Sequence of chain 1.A:
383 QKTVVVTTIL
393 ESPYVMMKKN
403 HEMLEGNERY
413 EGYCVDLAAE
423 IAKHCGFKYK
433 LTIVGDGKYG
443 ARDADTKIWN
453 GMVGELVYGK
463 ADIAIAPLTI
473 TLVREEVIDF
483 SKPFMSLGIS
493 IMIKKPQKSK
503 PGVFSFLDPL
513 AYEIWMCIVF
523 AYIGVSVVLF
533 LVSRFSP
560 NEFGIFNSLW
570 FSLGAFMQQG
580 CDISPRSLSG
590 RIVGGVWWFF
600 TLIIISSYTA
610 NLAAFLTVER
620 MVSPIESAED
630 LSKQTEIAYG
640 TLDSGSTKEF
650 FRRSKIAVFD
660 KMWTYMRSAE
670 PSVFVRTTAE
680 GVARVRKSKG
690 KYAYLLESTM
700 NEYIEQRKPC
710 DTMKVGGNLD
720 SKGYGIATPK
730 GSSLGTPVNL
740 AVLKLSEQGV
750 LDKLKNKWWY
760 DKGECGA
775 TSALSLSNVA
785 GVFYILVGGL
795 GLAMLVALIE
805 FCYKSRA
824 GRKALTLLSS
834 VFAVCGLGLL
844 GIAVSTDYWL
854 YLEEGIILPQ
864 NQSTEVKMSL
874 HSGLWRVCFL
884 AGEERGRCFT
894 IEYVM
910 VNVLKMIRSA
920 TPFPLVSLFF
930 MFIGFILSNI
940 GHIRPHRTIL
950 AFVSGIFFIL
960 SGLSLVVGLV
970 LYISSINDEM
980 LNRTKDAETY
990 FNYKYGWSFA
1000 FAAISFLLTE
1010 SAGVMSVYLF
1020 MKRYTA

This small molecule binds to this protein.
Small molecule (SMILES): N#Cc1ccccc1-c1cc(-c2ccccn2)cn(-c2ccccc2)c1=O

Sequence of chain 1.D:
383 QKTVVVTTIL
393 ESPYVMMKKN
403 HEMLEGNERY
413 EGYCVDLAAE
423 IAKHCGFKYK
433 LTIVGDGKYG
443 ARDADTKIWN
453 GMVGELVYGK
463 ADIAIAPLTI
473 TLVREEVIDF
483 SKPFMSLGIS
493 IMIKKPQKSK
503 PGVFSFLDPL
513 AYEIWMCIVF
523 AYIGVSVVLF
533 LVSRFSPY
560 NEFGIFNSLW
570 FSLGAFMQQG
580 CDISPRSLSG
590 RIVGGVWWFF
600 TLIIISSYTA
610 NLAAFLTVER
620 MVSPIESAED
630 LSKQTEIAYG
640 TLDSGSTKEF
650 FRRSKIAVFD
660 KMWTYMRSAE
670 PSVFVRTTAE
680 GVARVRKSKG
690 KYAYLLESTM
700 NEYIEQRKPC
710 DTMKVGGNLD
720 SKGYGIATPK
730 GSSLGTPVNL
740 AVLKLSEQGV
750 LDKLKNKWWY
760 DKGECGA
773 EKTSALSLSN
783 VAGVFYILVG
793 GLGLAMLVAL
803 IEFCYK

Sequence of chain 1.C:
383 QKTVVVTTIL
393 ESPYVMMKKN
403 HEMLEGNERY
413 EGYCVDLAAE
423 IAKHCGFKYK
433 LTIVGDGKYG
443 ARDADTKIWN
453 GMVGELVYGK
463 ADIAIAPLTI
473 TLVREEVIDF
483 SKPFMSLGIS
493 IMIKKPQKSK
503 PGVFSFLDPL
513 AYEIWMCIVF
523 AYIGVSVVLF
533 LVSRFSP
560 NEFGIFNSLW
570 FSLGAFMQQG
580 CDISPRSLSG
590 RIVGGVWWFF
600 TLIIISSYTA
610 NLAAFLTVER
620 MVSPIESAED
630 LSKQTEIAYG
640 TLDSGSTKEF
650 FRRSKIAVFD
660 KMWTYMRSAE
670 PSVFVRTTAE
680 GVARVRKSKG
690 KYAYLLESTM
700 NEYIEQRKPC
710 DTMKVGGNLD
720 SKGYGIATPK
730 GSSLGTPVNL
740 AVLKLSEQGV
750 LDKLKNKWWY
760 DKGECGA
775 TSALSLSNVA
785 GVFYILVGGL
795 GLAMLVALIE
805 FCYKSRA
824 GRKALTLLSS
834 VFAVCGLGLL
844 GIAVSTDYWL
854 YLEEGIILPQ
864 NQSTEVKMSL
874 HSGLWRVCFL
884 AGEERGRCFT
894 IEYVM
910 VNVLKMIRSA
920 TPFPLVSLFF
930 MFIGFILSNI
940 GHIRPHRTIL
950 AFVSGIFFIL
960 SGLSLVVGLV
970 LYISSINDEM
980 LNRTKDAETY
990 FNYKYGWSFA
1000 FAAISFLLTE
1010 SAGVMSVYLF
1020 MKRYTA

Binding-site contacts:
Ligand atom C12 contacts residue SER507 of chain 1.D at 3.7 Å.
Ligand atom C06 contacts residue TYR607 of chain 1.D at 3.5 Å (hydrophobic).
Ligand atom C19 contacts residue ASP510 of chain 1.D at 3.3 Å.
Ligand atom C17 contacts residue ASP510 of chain 1.D at 3.7 Å.
Ligand atom C24 contacts residue SER507 of chain 1.D at 3.6 Å.
Ligand atom C18 contacts residue SER776 of chain 1.A at 3.6 Å.
Ligand atom C20 contacts residue PHE614 of chain 1.D at 3.5 Å (hydrophobic).
Ligand atom C25 contacts residue SER501 of chain 1.D at 3.1 Å.
Ligand atom C06 contacts residue PHE508 of chain 1.D at 3.4 Å (hydrophobic).
Ligand atom C07 contacts residue PHE508 of chain 1.D at 3.2 Å (hydrophobic).
Ligand atom C16 contacts residue PHE614 of chain 1.D at 3.4 Å (hydrophobic).
Ligand atom C16 contacts residue ASN610 of chain 1.D at 3.3 Å.
Ligand atom C05 contacts residue SER606 of chain 1.C at 3.2 Å.
Ligand atom N01 contacts residue ASN782 of chain 1.D at 3.2 Å (h-bond).
Ligand atom C14 contacts residue PHE614 of chain 1.D at 3.6 Å (hydrophobic).
Ligand atom C08 contacts residue LEU611 of chain 1.D at 3.6 Å (hydrophobic).
Ligand atom O11 contacts residue SER507 of chain 1.D at 3.4 Å.
Ligand atom C07 contacts residue SER507 of chain 1.D at 3.5 Å.
Ligand atom C08 contacts residue SER507 of chain 1.D at 3.6 Å.
Ligand atom C13 contacts residue PHE614 of chain 1.D at 3.7 Å (hydrophobic).
Ligand atom N15 contacts residue PHE614 of chain 1.D at 3.4 Å.
Ligand atom C14 contacts residue ASP510 of chain 1.D at 3.7 Å.
Ligand atom C09 contacts residue SER507 of chain 1.D at 3.2 Å.
Ligand atom C13 contacts residue ASP510 of chain 1.D at 3.6 Å.
Ligand atom N01 contacts residue LEU615 of chain 1.D at 3.6 Å.
Ligand atom C10 contacts residue SER507 of chain 1.D at 3.2 Å.
Ligand atom C17 contacts residue SER776 of chain 1.A at 3.3 Å.
Ligand atom C20 contacts residue ASP510 of chain 1.D at 3.6 Å.
Ligand atom C26 contacts residue SER501 of chain 1.D at 3.3 Å.
Ligand atom C07 contacts residue LEU611 of chain 1.D at 3.7 Å (hydrophobic).
Ligand atom C12 contacts residue LEU611 of chain 1.D at 3.6 Å (hydrophobic).
Ligand atom N21 contacts residue SER507 of chain 1.D at 3.7 Å.
Ligand atom C16 contacts residue PRO511 of chain 1.D at 3.5 Å (hydrophobic).
Ligand atom C25 contacts residue PRO503 of chain 1.D at 3.6 Å (hydrophobic).
Ligand atom C12 contacts residue PRO511 of chain 1.D at 3.6 Å (hydrophobic).
Ligand atom C23 contacts residue SER507 of chain 1.D at 3.6 Å.
Ligand atom N15 contacts residue PRO511 of chain 1.D at 3.5 Å.
Ligand atom C23 contacts residue ASP510 of chain 1.D at 3.2 Å.
Ligand atom C02 contacts residue ASN782 of chain 1.D at 3.7 Å.
Ligand atom C18 contacts residue ASP510 of chain 1.D at 3.3 Å.